Sequence of chain 47.C:
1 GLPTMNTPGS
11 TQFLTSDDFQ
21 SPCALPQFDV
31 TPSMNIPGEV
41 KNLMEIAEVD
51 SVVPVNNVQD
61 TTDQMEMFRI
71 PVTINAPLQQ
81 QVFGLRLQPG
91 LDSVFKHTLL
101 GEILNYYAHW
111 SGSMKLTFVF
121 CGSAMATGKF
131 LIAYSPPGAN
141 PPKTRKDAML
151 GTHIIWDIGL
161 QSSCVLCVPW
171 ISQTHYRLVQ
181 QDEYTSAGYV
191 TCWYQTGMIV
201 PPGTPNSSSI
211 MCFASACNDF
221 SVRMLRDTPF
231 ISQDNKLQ

Sequence of chain 46.C:
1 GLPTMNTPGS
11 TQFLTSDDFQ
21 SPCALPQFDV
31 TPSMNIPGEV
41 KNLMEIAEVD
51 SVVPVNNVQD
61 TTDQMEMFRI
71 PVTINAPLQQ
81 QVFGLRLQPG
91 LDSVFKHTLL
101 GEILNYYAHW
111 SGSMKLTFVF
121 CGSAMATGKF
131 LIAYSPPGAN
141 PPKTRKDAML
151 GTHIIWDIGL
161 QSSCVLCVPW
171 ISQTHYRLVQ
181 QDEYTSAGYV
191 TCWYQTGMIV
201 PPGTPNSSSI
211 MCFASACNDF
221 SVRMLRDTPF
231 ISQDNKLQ

Sequence of chain 46.A:
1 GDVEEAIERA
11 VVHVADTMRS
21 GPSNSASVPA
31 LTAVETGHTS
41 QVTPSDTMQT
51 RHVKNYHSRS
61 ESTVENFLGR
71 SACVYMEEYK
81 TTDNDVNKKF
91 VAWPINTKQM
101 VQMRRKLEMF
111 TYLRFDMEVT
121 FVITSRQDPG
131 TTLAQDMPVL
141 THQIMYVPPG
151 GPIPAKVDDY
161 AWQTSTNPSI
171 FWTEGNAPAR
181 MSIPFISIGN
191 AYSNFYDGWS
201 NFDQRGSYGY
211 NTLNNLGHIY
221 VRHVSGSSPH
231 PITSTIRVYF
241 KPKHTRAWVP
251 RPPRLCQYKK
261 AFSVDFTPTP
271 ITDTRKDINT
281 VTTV

A protein and the small-molecule ligand that binds it are described below.
Small molecule (SMILES): Cc1cc(CCCCCCCOc2ccc(C3=NCCO3)cc2)on1

Binding-site contacts:
Ligand atom C4A contacts residue LEU14 of chain 47.C at 4.0 Å (hydrophobic).
Ligand atom C1C contacts residue THR97 of chain 46.A at 3.9 Å.
Ligand atom N3A contacts residue MET181 of chain 46.A at 3.3 Å.
Ligand atom C1B contacts residue ILE183 of chain 46.A at 4.0 Å (hydrophobic).
Ligand atom C2A contacts residue TYR146 of chain 46.A at 3.7 Å (hydrophobic).
Ligand atom C6C contacts residue ILE186 of chain 46.A at 3.9 Å (hydrophobic).
Ligand atom N2 contacts residue THR97 of chain 46.A at 3.7 Å.
Ligand atom C4B contacts residue ILE183 of chain 46.A at 4.0 Å (hydrophobic).
Ligand atom C3B contacts residue ILE219 of chain 46.A at 3.8 Å (hydrophobic).
Ligand atom C2B contacts residue ILE219 of chain 46.A at 3.8 Å (hydrophobic).
Ligand atom O1 contacts residue W711 of chain 46.F at 3.7 Å.
Ligand atom C5A contacts residue ILE170 of chain 46.A at 3.8 Å (hydrophobic).
Ligand atom O1 contacts residue THR97 of chain 46.A at 3.4 Å (h-bond).
Ligand atom C3C contacts residue TYR192 of chain 46.A at 4.0 Å (hydrophobic).
Ligand atom C3C contacts residue LEU216 of chain 46.A at 3.7 Å (hydrophobic).
Ligand atom C31 contacts residue LEU216 of chain 46.A at 3.4 Å (hydrophobic).
Ligand atom C4B contacts residue TYR146 of chain 46.A at 3.7 Å (hydrophobic).
Ligand atom C2C contacts residue THR97 of chain 46.A at 3.9 Å.
Ligand atom C4C contacts residue MET117 of chain 46.A at 3.9 Å (hydrophobic).
Ligand atom C3 contacts residue W711 of chain 46.F at 3.2 Å.
Ligand atom C5A contacts residue ILE144 of chain 46.A at 3.7 Å (hydrophobic).
Ligand atom C5B contacts residue ILE183 of chain 46.A at 3.7 Å (hydrophobic).
Ligand atom C31 contacts residue ASN214 of chain 46.A at 3.3 Å.
Ligand atom C5B contacts residue TYR146 of chain 46.A at 3.4 Å (hydrophobic).
Ligand atom N2 contacts residue W711 of chain 46.F at 2.9 Å.
Ligand atom C4A contacts residue ILE170 of chain 46.A at 3.9 Å (hydrophobic).
Ligand atom C4A contacts residue MET181 of chain 46.A at 3.6 Å (hydrophobic).
Ligand atom C6B contacts residue ILE183 of chain 46.A at 3.6 Å (hydrophobic).
Ligand atom C6B contacts residue TYR146 of chain 46.A at 3.8 Å (hydrophobic).
Ligand atom N3A contacts residue ALA24 of chain 46.C at 3.8 Å.
Ligand atom C4 contacts residue TYR192 of chain 46.A at 3.5 Å (hydrophobic).
Ligand atom O1B contacts residue ILE95 of chain 46.A at 3.6 Å.
Ligand atom N3A contacts residue TYR146 of chain 46.A at 4.0 Å.
Ligand atom O1A contacts residue PHE121 of chain 46.A at 4.0 Å.
Ligand atom C31 contacts residue W711 of chain 46.F at 3.0 Å.
Ligand atom C4A contacts residue ALA24 of chain 46.C at 4.0 Å (hydrophobic).
Ligand atom C1C contacts residue PHE115 of chain 46.A at 3.9 Å (hydrophobic).
Ligand atom C2C contacts residue LEU216 of chain 46.A at 3.7 Å (hydrophobic).
Ligand atom C5A contacts residue PRO168 of chain 46.A at 4.0 Å (hydrophobic).
Ligand atom C2A contacts residue MET181 of chain 46.A at 3.7 Å (hydrophobic).